Sequence of chain 1.A:
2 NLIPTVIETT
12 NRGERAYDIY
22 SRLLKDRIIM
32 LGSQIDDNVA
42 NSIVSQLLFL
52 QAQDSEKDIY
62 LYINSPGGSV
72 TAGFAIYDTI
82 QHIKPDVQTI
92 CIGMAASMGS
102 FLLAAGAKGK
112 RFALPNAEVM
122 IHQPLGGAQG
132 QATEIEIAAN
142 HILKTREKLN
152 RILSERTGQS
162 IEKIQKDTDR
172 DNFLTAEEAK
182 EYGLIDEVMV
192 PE

Binding-site contacts:
Ligand atom O10 contacts residue VAL71 of chain 1.A at 3.5 Å.
Ligand atom O19 contacts residue GLY69 of chain 1.A at 3.8 Å.
Ligand atom O3 contacts residue MET99 of chain 1.A at 3.4 Å (h-bond).
Ligand atom O27 contacts residue GLY127 of chain 1.A at 3.6 Å.
Ligand atom C1 contacts residue PRO67 of chain 1.A at 3.9 Å (hydrophobic).
Ligand atom O12 contacts residue PRO125 of chain 1.A at 3.3 Å.
Ligand atom C11 contacts residue VAL71 of chain 1.A at 3.6 Å (hydrophobic).
Ligand atom C17 contacts residue LEU126 of chain 1.A at 3.8 Å (hydrophobic).
Ligand atom C7 contacts residue PRO67 of chain 1.A at 3.5 Å (hydrophobic).
Ligand atom C1 contacts residue MET99 of chain 1.A at 3.5 Å (hydrophobic).
Ligand atom O3 contacts residue SER98 of chain 1.A at 2.2 Å (h-bond).
Ligand atom O27 contacts residue LEU126 of chain 1.A at 3.8 Å.
Ligand atom O3 contacts residue GLY69 of chain 1.A at 2.9 Å (h-bond).
Ligand atom C18 contacts residue LEU126 of chain 1.A at 3.5 Å (hydrophobic).
Ligand atom C4 contacts residue SER98 of chain 1.A at 2.4 Å.
Ligand atom N20 contacts residue LEU126 of chain 1.A at 2.9 Å (h-bond).
Ligand atom O10 contacts residue GLY69 of chain 1.A at 3.9 Å.
Ligand atom C9 contacts residue SER98 of chain 1.A at 3.2 Å.
Ligand atom C14 contacts residue LEU126 of chain 1.A at 3.2 Å (hydrophobic).
Ligand atom C23 contacts residue LEU126 of chain 1.A at 3.9 Å (hydrophobic).
Ligand atom O3 contacts residue PRO67 of chain 1.A at 3.1 Å (h-bond).
Ligand atom C24 contacts residue VAL71 of chain 1.A at 3.2 Å (hydrophobic).
Ligand atom C7 contacts residue SER98 of chain 1.A at 3.5 Å.
Ligand atom O12 contacts residue LEU126 of chain 1.A at 3.0 Å (h-bond).
Ligand atom C11 contacts residue GLY69 of chain 1.A at 3.5 Å.
Ligand atom O19 contacts residue VAL71 of chain 1.A at 3.1 Å (h-bond).
Ligand atom N13 contacts residue GLY69 of chain 1.A at 3.0 Å (h-bond).
Ligand atom O10 contacts residue MET99 of chain 1.A at 3.6 Å.
Ligand atom C9 contacts residue GLY69 of chain 1.A at 3.0 Å.
Ligand atom C42 contacts residue ILE143 of chain 1.A at 3.6 Å (hydrophobic).
Ligand atom C5 contacts residue GLY69 of chain 1.A at 3.8 Å.
Ligand atom C18 contacts residue VAL71 of chain 1.A at 3.9 Å (hydrophobic).
Ligand atom O12 contacts residue VAL71 of chain 1.A at 3.5 Å.
Ligand atom C6 contacts residue LEU126 of chain 1.A at 3.3 Å (hydrophobic).
Ligand atom O19 contacts residue SER70 of chain 1.A at 3.5 Å.
Ligand atom C42 contacts residue THR146 of chain 1.A at 3.8 Å.
Ligand atom C5 contacts residue SER98 of chain 1.A at 3.5 Å.
Ligand atom O10 contacts residue SER98 of chain 1.A at 3.0 Å (h-bond).
Ligand atom O3 contacts residue GLY68 of chain 1.A at 3.0 Å.
Ligand atom C1 contacts residue SER98 of chain 1.A at 1.3 Å.

The protein below binds the small molecule below.
Small molecule (SMILES): CC[C@H](C)[C@H](NC(=O)[C@@H](NC(=O)[C@H](O)[C@@H](C=O)C(C)C)C(C)C)C(=O)O